A protein and the small-molecule ligand that binds it are described below.
Small molecule (SMILES): O=C(N[C@H](CO)[C@H](O)c1ccc([N+](=O)[O-])cc1)C(Cl)Cl

Sequence of chain 1.A:
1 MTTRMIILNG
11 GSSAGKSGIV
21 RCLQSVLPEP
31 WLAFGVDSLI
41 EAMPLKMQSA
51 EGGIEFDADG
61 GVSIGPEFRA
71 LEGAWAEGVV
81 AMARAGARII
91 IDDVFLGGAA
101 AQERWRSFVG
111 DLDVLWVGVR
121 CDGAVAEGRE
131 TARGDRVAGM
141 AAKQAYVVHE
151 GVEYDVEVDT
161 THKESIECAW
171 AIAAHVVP

Binding-site contacts:
Ligand atom C11 contacts residue PRO30 of chain 3.A at 4.0 Å (hydrophobic).
Ligand atom C7 contacts residue ALA50 of chain 1.A at 3.3 Å (hydrophobic).
Ligand atom C7 contacts residue GLU51 of chain 1.A at 3.7 Å.
Ligand atom C10 contacts residue GLU29 of chain 3.A at 4.4 Å.
Ligand atom C8 contacts residue ALA50 of chain 1.A at 3.1 Å (hydrophobic).
Ligand atom C9 contacts residue MET47 of chain 1.A at 4.3 Å (hydrophobic).
Ligand atom C6 contacts residue GLU67 of chain 1.A at 4.3 Å.
Ligand atom N9 contacts residue LYS46 of chain 1.A at 3.9 Å.
Ligand atom C10 contacts residue PRO28 of chain 3.A at 3.8 Å (hydrophobic).
Ligand atom O9A contacts residue LYS46 of chain 1.A at 4.2 Å.
Ligand atom O9A contacts residue PRO44 of chain 1.A at 4.0 Å.
Ligand atom O9B contacts residue PRO30 of chain 3.A at 3.1 Å.
Ligand atom O9A contacts residue PRO30 of chain 3.A at 3.8 Å.
Ligand atom CL1 contacts residue LYS46 of chain 1.A at 3.5 Å.
Ligand atom C7 contacts residue SO41 of chain 1.B at 4.1 Å.
Ligand atom C11 contacts residue PRO28 of chain 3.A at 3.3 Å (hydrophobic).
Ligand atom C1 contacts residue SO41 of chain 1.B at 3.5 Å.
Ligand atom C3 contacts residue SO41 of chain 1.B at 3.5 Å.
Ligand atom CL1 contacts residue SO41 of chain 1.B at 4.3 Å.
Ligand atom O9B contacts residue LYS46 of chain 1.A at 3.3 Å.
Ligand atom CL1 contacts residue SER49 of chain 1.A at 4.3 Å.
Ligand atom N2 contacts residue SO41 of chain 1.B at 3.0 Å (h-bond).
Ligand atom C8 contacts residue MET47 of chain 1.A at 4.2 Å (hydrophobic).
Ligand atom C4 contacts residue SO41 of chain 1.B at 3.2 Å.
Ligand atom N9 contacts residue MET47 of chain 1.A at 3.9 Å.
Ligand atom C11 contacts residue GLU67 of chain 1.A at 4.4 Å.
Ligand atom C2 contacts residue SO41 of chain 1.B at 3.8 Å.
Ligand atom O2 contacts residue LYS46 of chain 1.A at 4.1 Å.
Ligand atom C10 contacts residue PRO30 of chain 3.A at 3.6 Å (hydrophobic).
Ligand atom CL1 contacts residue ALA50 of chain 1.A at 4.1 Å.
Ligand atom O9A contacts residue MET47 of chain 1.A at 2.8 Å.
Ligand atom O4 contacts residue SO41 of chain 1.B at 3.0 Å (h-bond).
Ligand atom C9 contacts residue PRO30 of chain 3.A at 4.1 Å (hydrophobic).
Ligand atom N9 contacts residue PRO44 of chain 1.A at 4.1 Å.
Ligand atom C6 contacts residue PRO28 of chain 3.A at 4.3 Å (hydrophobic).
Ligand atom O5 contacts residue GLU67 of chain 1.A at 3.7 Å.
Ligand atom O9B contacts residue PRO44 of chain 1.A at 3.4 Å.
Ligand atom C9 contacts residue LYS46 of chain 1.A at 4.3 Å.
Ligand atom C10 contacts residue LYS46 of chain 1.A at 4.0 Å.
Ligand atom N9 contacts residue PRO30 of chain 3.A at 3.4 Å.

Sequence of chain 3.A:
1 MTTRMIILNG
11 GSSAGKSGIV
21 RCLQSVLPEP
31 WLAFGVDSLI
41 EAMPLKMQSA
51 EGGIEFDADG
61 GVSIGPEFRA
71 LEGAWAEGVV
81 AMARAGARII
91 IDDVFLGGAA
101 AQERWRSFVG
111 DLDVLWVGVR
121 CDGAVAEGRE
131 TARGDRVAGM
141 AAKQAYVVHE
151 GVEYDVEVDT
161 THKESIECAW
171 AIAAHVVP